Sequence of chain 1.J:
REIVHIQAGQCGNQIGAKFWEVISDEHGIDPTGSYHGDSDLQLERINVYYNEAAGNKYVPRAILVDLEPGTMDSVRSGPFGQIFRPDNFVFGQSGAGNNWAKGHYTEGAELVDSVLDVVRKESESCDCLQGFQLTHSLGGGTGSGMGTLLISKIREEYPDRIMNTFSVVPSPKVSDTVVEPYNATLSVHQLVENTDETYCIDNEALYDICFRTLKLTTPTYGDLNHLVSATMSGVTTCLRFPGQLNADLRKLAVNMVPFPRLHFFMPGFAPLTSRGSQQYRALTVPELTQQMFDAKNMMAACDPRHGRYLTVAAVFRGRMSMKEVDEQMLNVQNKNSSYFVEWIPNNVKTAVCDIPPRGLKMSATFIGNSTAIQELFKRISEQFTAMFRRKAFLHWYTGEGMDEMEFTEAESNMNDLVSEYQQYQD

A small-molecule ligand and the protein it binds are described below.
Small molecule (SMILES): Nc1nc2c(ncn2[C@@H]2O[C@H](CO[P](=O)(O)C[P](=O)(O)OP(=O)(O)O)[C@@H](O)[C@H]2O)c(=O)[nH]1

Binding-site contacts:
Ligand atom N1 contacts residue TYR222 of chain 1.J at 3.2 Å.
Ligand atom O2B contacts residue MG1 of chain 1.LA at 2.4 Å.
Ligand atom N2 contacts residue ASN204 of chain 1.J at 2.6 Å (h-bond).
Ligand atom O2B contacts residue GLY10 of chain 1.J at 3.7 Å.
Ligand atom C2 contacts residue ASN226 of chain 1.J at 3.6 Å.
Ligand atom O2A contacts residue GLN11 of chain 1.J at 3.1 Å.
Ligand atom O3' contacts residue GLU181 of chain 1.J at 3.3 Å (salt-bridge).
Ligand atom PG contacts residue GLY142 of chain 1.J at 3.9 Å.
Ligand atom N3 contacts residue VAL169 of chain 1.J at 3.8 Å.
Ligand atom O1A contacts residue GLN11 of chain 1.J at 3.5 Å (h-bond).
Ligand atom PG contacts residue MG1 of chain 1.LA at 3.5 Å.
Ligand atom O6 contacts residue ASN226 of chain 1.J at 3.1 Å (h-bond).
Ligand atom PB contacts residue MG1 of chain 1.LA at 3.7 Å.
Ligand atom O1G contacts residue THR143 of chain 1.J at 3.4 Å.
Ligand atom O1B contacts residue THR143 of chain 1.J at 2.7 Å (h-bond).
Ligand atom O6 contacts residue GLN15 of chain 1.J at 2.5 Å (h-bond).
Ligand atom O3G contacts residue GLY142 of chain 1.J at 3.0 Å (h-bond).
Ligand atom PB contacts residue THR143 of chain 1.J at 3.3 Å.
Ligand atom O3G contacts residue ASN99 of chain 1.J at 2.9 Å (h-bond).
Ligand atom C2 contacts residue TYR222 of chain 1.J at 3.6 Å (hydrophobic).
Ligand atom N2 contacts residue ASN226 of chain 1.J at 2.9 Å (h-bond).
Ligand atom O1G contacts residue ALA97 of chain 1.J at 3.0 Å (h-bond).
Ligand atom C6 contacts residue ASN226 of chain 1.J at 3.3 Å.
Ligand atom N3 contacts residue ASN204 of chain 1.J at 3.0 Å (h-bond).
Ligand atom N1 contacts residue ASN226 of chain 1.J at 2.7 Å (h-bond).
Ligand atom O6 contacts residue TYR222 of chain 1.J at 3.8 Å.
Ligand atom C4' contacts residue SER138 of chain 1.J at 3.2 Å.
Ligand atom O3B contacts residue MG1 of chain 1.LA at 3.8 Å.
Ligand atom O3B contacts residue THR143 of chain 1.J at 3.1 Å (h-bond).
Ligand atom C6 contacts residue TYR222 of chain 1.J at 3.7 Å (hydrophobic).
Ligand atom O2G contacts residue MG1 of chain 1.LA at 2.5 Å.
Ligand atom O1B contacts residue GLY10 of chain 1.J at 3.2 Å.
Ligand atom PB contacts residue GLY10 of chain 1.J at 3.9 Å.
Ligand atom O3B contacts residue GLY142 of chain 1.J at 3.5 Å (h-bond).
Ligand atom O4' contacts residue SER138 of chain 1.J at 3.3 Å (h-bond).
Ligand atom C2 contacts residue ASN204 of chain 1.J at 3.4 Å.
Ligand atom O1A contacts residue CYS12 of chain 1.J at 3.3 Å (h-bond).
Ligand atom O2B contacts residue GLN11 of chain 1.J at 3.2 Å (h-bond).
Ligand atom O1B contacts residue GLY144 of chain 1.J at 2.7 Å (h-bond).
Ligand atom C6 contacts residue GLN15 of chain 1.J at 3.6 Å.